This small molecule binds to this protein.
Small molecule (SMILES): N[C@@H](CO)C(=O)O

Sequence of chain 1.A:
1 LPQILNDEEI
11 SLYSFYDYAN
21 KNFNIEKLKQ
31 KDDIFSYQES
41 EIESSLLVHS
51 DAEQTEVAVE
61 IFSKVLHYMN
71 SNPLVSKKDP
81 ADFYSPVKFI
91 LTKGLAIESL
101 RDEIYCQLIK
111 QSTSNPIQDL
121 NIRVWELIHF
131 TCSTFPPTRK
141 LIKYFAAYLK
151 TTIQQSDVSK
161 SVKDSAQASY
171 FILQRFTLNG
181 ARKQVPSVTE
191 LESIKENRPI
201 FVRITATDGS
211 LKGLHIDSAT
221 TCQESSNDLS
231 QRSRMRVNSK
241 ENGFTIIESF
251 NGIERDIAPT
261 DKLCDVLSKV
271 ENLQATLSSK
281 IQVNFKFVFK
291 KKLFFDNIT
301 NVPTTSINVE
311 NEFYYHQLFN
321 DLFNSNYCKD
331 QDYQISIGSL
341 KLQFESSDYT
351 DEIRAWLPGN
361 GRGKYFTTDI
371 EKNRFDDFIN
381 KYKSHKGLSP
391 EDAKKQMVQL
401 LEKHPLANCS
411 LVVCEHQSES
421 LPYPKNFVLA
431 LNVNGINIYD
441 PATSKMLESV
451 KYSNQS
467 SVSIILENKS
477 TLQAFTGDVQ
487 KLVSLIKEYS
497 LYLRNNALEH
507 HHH

Binding-site contacts:
Ligand atom C contacts residue VAL489 of chain 1.A at 3.8 Å (hydrophobic).
Ligand atom N contacts residue GLN486 of chain 1.A at 4.2 Å.
Ligand atom CA contacts residue GLN486 of chain 1.A at 4.3 Å.
Ligand atom CB contacts residue VAL485 of chain 1.A at 4.3 Å (hydrophobic).
Ligand atom OXT contacts residue VAL489 of chain 1.A at 4.0 Å.
Ligand atom CB contacts residue GLN486 of chain 1.A at 3.6 Å.
Ligand atom CB contacts residue VAL489 of chain 1.A at 4.4 Å (hydrophobic).
Ligand atom O contacts residue VAL489 of chain 1.A at 4.1 Å.
Ligand atom CA contacts residue VAL489 of chain 1.A at 3.9 Å (hydrophobic).